Binding-site contacts:
Ligand atom C2 contacts residue THR120 of chain 1.A at 3.5 Å.
Ligand atom C5 contacts residue ARG55 of chain 1.A at 3.8 Å.
Ligand atom OP3 contacts residue ASP218 of chain 1.A at 3.3 Å (salt-bridge).
Ligand atom C5' contacts residue ARG116 of chain 1.A at 3.2 Å.
Ligand atom O2' contacts residue ARG33 of chain 1.A at 3.6 Å.
Ligand atom C5' contacts residue TYR217 of chain 1.A at 3.6 Å (hydrophobic).
Ligand atom O4' contacts residue LYS50 of chain 1.A at 3.0 Å.
Ligand atom O3B contacts residue LYS73 of chain 1.A at 3.7 Å.
Ligand atom OP3 contacts residue LYS73 of chain 1.A at 3.4 Å (salt-bridge).
Ligand atom O3' contacts residue PHE35 of chain 1.A at 3.4 Å.
Ligand atom N2 contacts residue LEU119 of chain 1.A at 3.8 Å.
Ligand atom O2' contacts residue PHE35 of chain 1.A at 3.3 Å.
Ligand atom O3B contacts residue A1 of chain 1.H at 3.7 Å.
Ligand atom N9 contacts residue ARG33 of chain 1.A at 3.8 Å.
Ligand atom O6 contacts residue ARG55 of chain 1.A at 3.2 Å (salt-bridge).
Ligand atom PB contacts residue MG1 of chain 1.M at 3.4 Å.
Ligand atom C3' contacts residue TYR217 of chain 1.A at 3.5 Å (hydrophobic).
Ligand atom P contacts residue ARG116 of chain 1.A at 3.2 Å.
Ligand atom C4 contacts residue ARG33 of chain 1.A at 3.7 Å.
Ligand atom N7 contacts residue ARG55 of chain 1.A at 3.0 Å.
Ligand atom N1 contacts residue LYS121 of chain 1.A at 3.5 Å (salt-bridge).
Ligand atom OP1 contacts residue TYR217 of chain 1.A at 3.1 Å.
Ligand atom N2 contacts residue THR120 of chain 1.A at 3.2 Å (h-bond).
Ligand atom O2B contacts residue MG1 of chain 1.M at 2.3 Å.
Ligand atom OP3 contacts residue MG1 of chain 1.M at 3.7 Å.
Ligand atom O2B contacts residue A1 of chain 1.H at 3.4 Å (h-bond).
Ligand atom C1' contacts residue LYS50 of chain 1.A at 3.6 Å.
Ligand atom N2 contacts residue THR123 of chain 1.A at 3.6 Å.
Ligand atom C4' contacts residue LYS50 of chain 1.A at 3.4 Å.
Ligand atom OP1 contacts residue ASP218 of chain 1.A at 3.4 Å.
Ligand atom N1 contacts residue THR120 of chain 1.A at 3.0 Å (h-bond).
Ligand atom O3' contacts residue ASP208 of chain 1.A at 2.9 Å (salt-bridge).
Ligand atom S1B contacts residue A1 of chain 1.H at 3.5 Å (h-bond).
Ligand atom O3B contacts residue LYS50 of chain 1.A at 2.6 Å (salt-bridge).
Ligand atom O5' contacts residue ARG116 of chain 1.A at 3.2 Å (salt-bridge).
Ligand atom OP2 contacts residue LYS73 of chain 1.A at 3.4 Å.
Ligand atom C6 contacts residue LYS121 of chain 1.A at 3.5 Å.
Ligand atom O6 contacts residue TYR69 of chain 1.A at 3.7 Å.
Ligand atom OP2 contacts residue ARG116 of chain 1.A at 2.5 Å (salt-bridge).
Ligand atom N2 contacts residue TYR217 of chain 1.A at 3.6 Å.

Sequence of chain 1.A:
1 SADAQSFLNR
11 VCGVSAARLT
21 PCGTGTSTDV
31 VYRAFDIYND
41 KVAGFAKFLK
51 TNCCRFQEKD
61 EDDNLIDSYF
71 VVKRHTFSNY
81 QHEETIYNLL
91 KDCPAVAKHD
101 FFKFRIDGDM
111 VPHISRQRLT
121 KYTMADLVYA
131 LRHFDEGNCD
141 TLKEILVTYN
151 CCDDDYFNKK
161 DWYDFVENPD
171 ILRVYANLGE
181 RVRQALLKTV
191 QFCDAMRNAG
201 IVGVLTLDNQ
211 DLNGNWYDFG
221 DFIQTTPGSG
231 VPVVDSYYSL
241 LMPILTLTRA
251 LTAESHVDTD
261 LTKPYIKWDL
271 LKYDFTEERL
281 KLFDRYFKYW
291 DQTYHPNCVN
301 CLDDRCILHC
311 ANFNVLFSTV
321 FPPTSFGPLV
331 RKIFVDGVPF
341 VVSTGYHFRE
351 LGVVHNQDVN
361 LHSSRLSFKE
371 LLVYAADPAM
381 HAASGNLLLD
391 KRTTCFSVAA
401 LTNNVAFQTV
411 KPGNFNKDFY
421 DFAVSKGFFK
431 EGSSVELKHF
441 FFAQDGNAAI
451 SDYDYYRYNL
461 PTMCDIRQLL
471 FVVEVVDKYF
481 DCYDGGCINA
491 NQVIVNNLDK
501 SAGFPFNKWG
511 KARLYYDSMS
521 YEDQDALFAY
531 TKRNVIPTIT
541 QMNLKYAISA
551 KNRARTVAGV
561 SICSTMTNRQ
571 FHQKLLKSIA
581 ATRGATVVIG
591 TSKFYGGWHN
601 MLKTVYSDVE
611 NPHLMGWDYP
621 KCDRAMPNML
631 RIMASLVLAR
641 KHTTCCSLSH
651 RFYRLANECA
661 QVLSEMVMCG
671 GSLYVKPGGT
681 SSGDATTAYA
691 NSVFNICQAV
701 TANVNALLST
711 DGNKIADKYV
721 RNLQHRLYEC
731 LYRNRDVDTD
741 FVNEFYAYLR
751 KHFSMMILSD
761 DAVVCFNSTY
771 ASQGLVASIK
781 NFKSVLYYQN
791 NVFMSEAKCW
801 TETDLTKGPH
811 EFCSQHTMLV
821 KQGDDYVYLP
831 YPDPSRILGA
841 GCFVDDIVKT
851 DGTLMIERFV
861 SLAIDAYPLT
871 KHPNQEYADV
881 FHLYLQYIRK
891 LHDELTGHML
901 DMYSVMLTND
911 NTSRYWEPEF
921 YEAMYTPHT

The small molecule below binds the protein below.
Small molecule (SMILES): Nc1nc2c(ncn2[C@@H]2O[C@H](COP(=O)(O)OP(O)(O)=S)[C@@H](O)[C@H]2O)c(=O)[nH]1